The small molecule below binds the protein below.
Small molecule (SMILES): CC[C@H](C)[C@H](NC(=O)[C@H](CO)NC(=O)[C@H](CCCN=C(N)N)NC(=O)[C@@H](NC(=O)[C@@H]1CCCN1C(=O)[C@@H]1CCCN1C(=O)[C@H](C)N)C(C)C)C(=O)N[C@H](C=O)Cc1ccc(O)cc1

Binding-site contacts:
Ligand atom CG1 contacts residue VAL280 of chain 2.W at 4.0 Å (hydrophobic).
Ligand atom C contacts residue ASN227 of chain 2.W at 3.5 Å.
Ligand atom CG2 contacts residue ASN281 of chain 2.W at 3.6 Å.
Ligand atom N contacts residue ASN227 of chain 2.W at 3.0 Å (h-bond).
Ligand atom CD contacts residue TYR273 of chain 2.W at 3.3 Å (hydrophobic).
Ligand atom CG2 contacts residue PHE278 of chain 2.W at 3.7 Å (hydrophobic).
Ligand atom C contacts residue ASN281 of chain 2.W at 3.8 Å.
Ligand atom CA contacts residue ASN227 of chain 2.W at 3.7 Å.
Ligand atom CA contacts residue THR235 of chain 2.W at 3.6 Å.
Ligand atom CG2 contacts residue GLU236 of chain 2.W at 3.3 Å.
Ligand atom CG2 contacts residue LEU286 of chain 2.W at 3.7 Å (hydrophobic).
Ligand atom CB contacts residue HIS277 of chain 2.W at 3.7 Å.
Ligand atom C contacts residue LEU286 of chain 2.W at 3.8 Å (hydrophobic).
Ligand atom O contacts residue TYR94 of chain 2.W at 2.9 Å.
Ligand atom CB contacts residue TYR238 of chain 2.W at 3.6 Å (hydrophobic).
Ligand atom N contacts residue THR235 of chain 2.W at 3.9 Å.
Ligand atom CG contacts residue HIS277 of chain 2.W at 3.8 Å.
Ligand atom CG contacts residue LYS234 of chain 2.W at 3.3 Å.
Ligand atom CD1 contacts residue TYR94 of chain 2.W at 3.5 Å (hydrophobic).
Ligand atom CB contacts residue LEU286 of chain 2.W at 3.9 Å (hydrophobic).
Ligand atom C contacts residue TYR94 of chain 2.W at 4.0 Å (hydrophobic).
Ligand atom CG1 contacts residue TYR94 of chain 2.W at 3.8 Å (hydrophobic).
Ligand atom CG contacts residue ASP233 of chain 2.W at 3.0 Å.
Ligand atom C contacts residue THR235 of chain 2.W at 3.6 Å.
Ligand atom C contacts residue THR235 of chain 2.W at 3.6 Å.
Ligand atom O contacts residue LYS234 of chain 2.W at 3.6 Å.
Ligand atom O contacts residue ASN227 of chain 2.W at 3.6 Å.
Ligand atom CG contacts residue TYR273 of chain 2.W at 3.6 Å (hydrophobic).
Ligand atom O contacts residue THR235 of chain 2.W at 3.1 Å (h-bond).
Ligand atom C contacts residue THR235 of chain 2.W at 3.6 Å.
Ligand atom O contacts residue THR235 of chain 2.W at 3.0 Å (h-bond).
Ligand atom N contacts residue THR235 of chain 2.W at 3.5 Å (h-bond).
Ligand atom O contacts residue ASN281 of chain 2.W at 2.6 Å (h-bond).
Ligand atom CB contacts residue ASP233 of chain 2.W at 3.0 Å.
Ligand atom O contacts residue HIS277 of chain 2.W at 3.4 Å.
Ligand atom CD1 contacts residue TYR91 of chain 2.W at 3.9 Å (hydrophobic).
Ligand atom CG2 contacts residue HIS277 of chain 2.W at 3.3 Å.
Ligand atom CD contacts residue HIS277 of chain 2.W at 3.9 Å.
Ligand atom O contacts residue LEU286 of chain 2.W at 3.2 Å.
Ligand atom N contacts residue TYR273 of chain 2.W at 3.9 Å.

Sequence of chain 2.W:
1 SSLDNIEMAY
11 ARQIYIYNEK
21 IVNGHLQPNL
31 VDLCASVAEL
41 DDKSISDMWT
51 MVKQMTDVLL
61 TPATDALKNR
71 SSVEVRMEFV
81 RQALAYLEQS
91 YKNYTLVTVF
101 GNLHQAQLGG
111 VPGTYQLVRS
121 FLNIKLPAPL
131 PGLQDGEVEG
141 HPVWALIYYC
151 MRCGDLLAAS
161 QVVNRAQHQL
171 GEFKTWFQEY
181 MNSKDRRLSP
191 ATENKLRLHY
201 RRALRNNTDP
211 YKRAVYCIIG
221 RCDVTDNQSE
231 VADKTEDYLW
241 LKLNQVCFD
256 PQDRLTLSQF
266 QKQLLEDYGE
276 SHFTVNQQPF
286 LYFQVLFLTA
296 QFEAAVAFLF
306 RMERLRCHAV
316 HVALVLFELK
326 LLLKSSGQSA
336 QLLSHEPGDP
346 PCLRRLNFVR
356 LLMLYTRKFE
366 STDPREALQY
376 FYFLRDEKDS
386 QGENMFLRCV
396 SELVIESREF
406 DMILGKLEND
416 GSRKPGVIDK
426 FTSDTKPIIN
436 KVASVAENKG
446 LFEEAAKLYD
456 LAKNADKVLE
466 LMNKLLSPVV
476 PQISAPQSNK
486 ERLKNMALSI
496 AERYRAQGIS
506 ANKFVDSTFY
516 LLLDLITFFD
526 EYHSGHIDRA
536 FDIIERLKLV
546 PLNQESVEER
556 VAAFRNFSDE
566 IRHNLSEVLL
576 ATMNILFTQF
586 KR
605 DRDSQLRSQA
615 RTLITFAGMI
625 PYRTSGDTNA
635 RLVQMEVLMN